Sequence of chain 1.A:
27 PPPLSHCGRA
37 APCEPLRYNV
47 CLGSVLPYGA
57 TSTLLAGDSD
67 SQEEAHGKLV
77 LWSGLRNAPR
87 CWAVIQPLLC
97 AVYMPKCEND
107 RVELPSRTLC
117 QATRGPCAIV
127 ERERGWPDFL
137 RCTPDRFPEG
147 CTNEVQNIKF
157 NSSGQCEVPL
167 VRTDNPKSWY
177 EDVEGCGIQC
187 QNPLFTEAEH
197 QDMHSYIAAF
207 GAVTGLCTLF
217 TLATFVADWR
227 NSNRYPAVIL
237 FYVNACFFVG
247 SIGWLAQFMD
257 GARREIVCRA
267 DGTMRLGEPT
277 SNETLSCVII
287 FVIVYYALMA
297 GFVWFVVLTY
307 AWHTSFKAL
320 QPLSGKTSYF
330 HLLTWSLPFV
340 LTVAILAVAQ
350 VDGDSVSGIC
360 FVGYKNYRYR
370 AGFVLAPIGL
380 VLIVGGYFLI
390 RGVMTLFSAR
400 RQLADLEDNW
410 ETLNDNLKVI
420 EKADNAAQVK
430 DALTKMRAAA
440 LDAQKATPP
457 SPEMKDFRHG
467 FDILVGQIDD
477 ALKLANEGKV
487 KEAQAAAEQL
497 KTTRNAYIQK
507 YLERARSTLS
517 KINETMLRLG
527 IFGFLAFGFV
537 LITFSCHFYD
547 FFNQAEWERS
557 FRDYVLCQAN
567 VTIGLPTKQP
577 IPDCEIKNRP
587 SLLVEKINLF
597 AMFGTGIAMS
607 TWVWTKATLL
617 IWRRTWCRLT

Binding-site contacts:
Ligand atom O3 contacts residue GLU129 of chain 1.A at 4.0 Å.
Ligand atom C5 contacts residue GLU129 of chain 1.A at 4.5 Å.
Ligand atom C3 contacts residue GLU129 of chain 1.A at 4.2 Å.
Ligand atom O6 contacts residue GLU129 of chain 1.A at 3.2 Å.
Ligand atom C4 contacts residue ASN566 of chain 1.A at 4.1 Å.
Ligand atom C6 contacts residue CLR1 of chain 1.E at 3.9 Å.
Ligand atom C5 contacts residue ASN566 of chain 1.A at 3.6 Å.
Ligand atom C8 contacts residue ASP559 of chain 1.A at 4.1 Å.
Ligand atom C4 contacts residue GLU129 of chain 1.A at 4.0 Å.
Ligand atom C6 contacts residue ARG130 of chain 1.A at 4.0 Å.
Ligand atom O5 contacts residue ASN566 of chain 1.A at 2.3 Å (h-bond).
Ligand atom O6 contacts residue ARG130 of chain 1.A at 3.2 Å.
Ligand atom N2 contacts residue ASN566 of chain 1.A at 3.0 Å (h-bond).
Ligand atom C6 contacts residue GLU129 of chain 1.A at 4.4 Å.
Ligand atom C5 contacts residue CLR1 of chain 1.E at 4.4 Å.
Ligand atom C1 contacts residue ASN566 of chain 1.A at 1.4 Å.
Ligand atom O6 contacts residue CLR1 of chain 1.E at 3.8 Å.
Ligand atom O7 contacts residue ASN566 of chain 1.A at 4.1 Å.
Ligand atom N2 contacts residue LEU562 of chain 1.A at 4.4 Å.
Ligand atom C8 contacts residue CYS563 of chain 1.A at 3.7 Å (hydrophobic).
Ligand atom O5 contacts residue CLR1 of chain 1.E at 4.3 Å.
Ligand atom C3 contacts residue ASN566 of chain 1.A at 3.8 Å.
Ligand atom C7 contacts residue ASN566 of chain 1.A at 3.8 Å.
Ligand atom C2 contacts residue ASN566 of chain 1.A at 2.4 Å.
Ligand atom O4 contacts residue GLU129 of chain 1.A at 2.7 Å (salt-bridge).

This protein binds this small molecule.
Small molecule (SMILES): CC(=O)N[C@@H]1[C@@H](O)[C@H](O)[C@@H](CO)O[C@H]1O